Binding-site contacts:
Ligand atom C9 contacts residue LYS90 of chain 2.A at 4.2 Å.
Ligand atom N1 contacts residue HIS80 of chain 2.A at 3.8 Å.
Ligand atom C12 contacts residue ILE78 of chain 2.A at 4.3 Å (hydrophobic).
Ligand atom C2 contacts residue SER81 of chain 2.A at 4.2 Å.
Ligand atom O1 contacts residue HIS80 of chain 2.A at 3.0 Å (h-bond).
Ligand atom C5 contacts residue HIS80 of chain 2.A at 3.2 Å.
Ligand atom C8 contacts residue GLY79 of chain 2.A at 4.4 Å.
Ligand atom C12 contacts residue HIS80 of chain 2.A at 4.5 Å.
Ligand atom C7 contacts residue GLY79 of chain 2.A at 4.1 Å.
Ligand atom C1 contacts residue HIS80 of chain 2.A at 4.4 Å.
Ligand atom C2 contacts residue HIS80 of chain 2.A at 3.4 Å.
Ligand atom C8 contacts residue HIS80 of chain 2.A at 4.2 Å.
Ligand atom C11 contacts residue GLY79 of chain 2.A at 3.8 Å.
Ligand atom C10 contacts residue ILE78 of chain 2.A at 4.5 Å (hydrophobic).
Ligand atom C9 contacts residue GLY79 of chain 2.A at 4.4 Å.
Ligand atom C4 contacts residue HIS80 of chain 2.A at 3.2 Å.
Ligand atom C6 contacts residue GLY79 of chain 2.A at 4.5 Å.
Ligand atom C7 contacts residue HIS80 of chain 2.A at 4.0 Å.
Ligand atom C6 contacts residue HIS80 of chain 2.A at 2.8 Å.
Ligand atom N2 contacts residue HIS80 of chain 2.A at 2.8 Å (h-bond).
Ligand atom C10 contacts residue LYS90 of chain 2.A at 3.8 Å.
Ligand atom N3 contacts residue HIS80 of chain 2.A at 3.4 Å (h-bond).
Ligand atom O1 contacts residue ASN63 of chain 2.A at 4.2 Å.
Ligand atom C3 contacts residue HIS80 of chain 2.A at 3.5 Å.
Ligand atom C11 contacts residue ILE78 of chain 2.A at 3.8 Å (hydrophobic).
Ligand atom C1 contacts residue LEU58 of chain 2.A at 3.9 Å (hydrophobic).
Ligand atom O1 contacts residue GLY79 of chain 2.A at 3.5 Å.
Ligand atom C12 contacts residue GLY79 of chain 2.A at 3.7 Å.
Ligand atom C10 contacts residue GLY79 of chain 2.A at 4.1 Å.

Sequence of chain 2.A:
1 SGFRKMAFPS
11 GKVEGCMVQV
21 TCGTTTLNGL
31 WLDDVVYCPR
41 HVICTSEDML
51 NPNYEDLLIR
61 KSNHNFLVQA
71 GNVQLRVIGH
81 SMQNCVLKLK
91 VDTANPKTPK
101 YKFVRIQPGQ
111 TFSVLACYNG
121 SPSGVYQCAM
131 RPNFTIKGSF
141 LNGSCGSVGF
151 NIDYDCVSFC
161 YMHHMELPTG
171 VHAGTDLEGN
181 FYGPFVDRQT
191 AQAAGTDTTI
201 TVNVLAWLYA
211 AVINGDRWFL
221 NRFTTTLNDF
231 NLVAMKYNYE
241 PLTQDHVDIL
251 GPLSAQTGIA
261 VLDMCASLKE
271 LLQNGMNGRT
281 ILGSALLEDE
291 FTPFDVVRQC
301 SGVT

A small-molecule ligand and the protein it binds are described below.
Small molecule (SMILES): CN1CCN(C(=O)Nc2ccccc2)CC1